A protein and the small-molecule ligand that binds it are described below.
Small molecule (SMILES): CC(=O)N[C@H]1[C@H](O[C@H]2[C@H](O)[C@@H](NC(C)=O)CO[C@@H]2CO)O[C@H](CO)[C@@H](O)[C@@H]1O

Binding-site contacts:
Ligand atom O5 contacts residue ASN779 of chain 1.C at 2.4 Å (h-bond).
Ligand atom C2 contacts residue ASN779 of chain 1.C at 2.5 Å.
Ligand atom C1 contacts residue SER781 of chain 1.C at 3.6 Å.
Ligand atom O7 contacts residue ASN779 of chain 1.C at 3.3 Å (h-bond).
Ligand atom C7 contacts residue ASN779 of chain 1.C at 3.3 Å.
Ligand atom C3 contacts residue ASN779 of chain 1.C at 3.8 Å.
Ligand atom C5 contacts residue SER781 of chain 1.C at 3.4 Å.
Ligand atom C1 contacts residue ASN779 of chain 1.C at 1.4 Å.
Ligand atom C4 contacts residue ASN779 of chain 1.C at 4.2 Å.
Ligand atom O5 contacts residue SER781 of chain 1.C at 3.5 Å (h-bond).
Ligand atom N2 contacts residue ASN779 of chain 1.C at 2.9 Å (h-bond).
Ligand atom C5 contacts residue ASN779 of chain 1.C at 3.7 Å.
Ligand atom C6 contacts residue SER781 of chain 1.C at 4.0 Å.
Ligand atom C8 contacts residue ASN779 of chain 1.C at 4.0 Å.

Sequence of chain 1.C:
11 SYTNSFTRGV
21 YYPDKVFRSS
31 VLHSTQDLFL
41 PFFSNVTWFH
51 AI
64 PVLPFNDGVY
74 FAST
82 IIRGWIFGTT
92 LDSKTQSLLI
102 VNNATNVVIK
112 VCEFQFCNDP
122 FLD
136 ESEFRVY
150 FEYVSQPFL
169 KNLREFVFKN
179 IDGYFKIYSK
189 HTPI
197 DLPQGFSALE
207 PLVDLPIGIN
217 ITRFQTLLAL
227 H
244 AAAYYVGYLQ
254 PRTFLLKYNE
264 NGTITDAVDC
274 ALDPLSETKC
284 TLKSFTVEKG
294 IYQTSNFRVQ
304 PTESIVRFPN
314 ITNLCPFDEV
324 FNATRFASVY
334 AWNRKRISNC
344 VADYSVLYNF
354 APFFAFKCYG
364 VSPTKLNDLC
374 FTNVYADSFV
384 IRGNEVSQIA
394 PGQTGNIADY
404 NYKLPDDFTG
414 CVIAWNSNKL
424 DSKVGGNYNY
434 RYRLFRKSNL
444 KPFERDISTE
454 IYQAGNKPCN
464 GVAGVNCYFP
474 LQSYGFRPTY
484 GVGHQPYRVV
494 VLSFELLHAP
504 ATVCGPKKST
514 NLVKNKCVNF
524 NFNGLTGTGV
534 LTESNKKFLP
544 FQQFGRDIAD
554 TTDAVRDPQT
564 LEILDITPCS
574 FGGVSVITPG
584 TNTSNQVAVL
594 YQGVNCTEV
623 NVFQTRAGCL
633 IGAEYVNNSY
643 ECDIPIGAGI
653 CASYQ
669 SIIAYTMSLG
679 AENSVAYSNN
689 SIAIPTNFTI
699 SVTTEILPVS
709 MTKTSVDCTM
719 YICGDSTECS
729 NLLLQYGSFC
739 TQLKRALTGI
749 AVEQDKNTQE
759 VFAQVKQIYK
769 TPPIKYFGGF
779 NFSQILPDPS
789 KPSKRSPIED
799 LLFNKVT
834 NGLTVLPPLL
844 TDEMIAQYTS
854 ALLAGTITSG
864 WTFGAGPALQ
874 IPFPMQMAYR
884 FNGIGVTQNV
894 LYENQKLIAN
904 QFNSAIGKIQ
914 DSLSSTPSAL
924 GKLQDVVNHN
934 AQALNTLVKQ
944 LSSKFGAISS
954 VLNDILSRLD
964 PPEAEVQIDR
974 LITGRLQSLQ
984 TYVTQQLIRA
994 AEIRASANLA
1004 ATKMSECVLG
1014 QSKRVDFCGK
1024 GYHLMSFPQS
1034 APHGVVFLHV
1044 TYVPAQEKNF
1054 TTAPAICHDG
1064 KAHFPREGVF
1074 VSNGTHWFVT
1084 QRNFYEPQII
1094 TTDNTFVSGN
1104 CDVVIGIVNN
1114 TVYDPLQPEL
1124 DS